Sequence of chain 1.E:
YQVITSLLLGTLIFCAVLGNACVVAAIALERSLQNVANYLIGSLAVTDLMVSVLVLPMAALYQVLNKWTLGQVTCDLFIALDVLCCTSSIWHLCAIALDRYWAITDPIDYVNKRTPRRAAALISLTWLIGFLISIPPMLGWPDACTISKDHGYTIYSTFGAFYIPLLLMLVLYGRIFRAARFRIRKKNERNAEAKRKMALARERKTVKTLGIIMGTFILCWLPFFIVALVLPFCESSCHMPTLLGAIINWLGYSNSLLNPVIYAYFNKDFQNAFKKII

A small-molecule ligand and the protein it binds are described below.
Small molecule (SMILES): CC(C)CCC[C@@H](C)[C@H]1CC[C@H]2[C@@H]3CC=C4C[C@@H](O)CC[C@]4(C)[C@H]3CC[C@]12C

Binding-site contacts:
Ligand atom C12 contacts residue ILE278 of chain 1.E at 4.0 Å (hydrophobic).
Ligand atom C9 contacts residue ILE278 of chain 1.E at 4.5 Å (hydrophobic).
Ligand atom C21 contacts residue ALA274 of chain 1.E at 4.2 Å (hydrophobic).
Ligand atom C7 contacts residue VAL201 of chain 1.E at 4.2 Å (hydrophobic).
Ligand atom C23 contacts residue TYR194 of chain 1.E at 4.4 Å (hydrophobic).
Ligand atom C5 contacts residue VAL201 of chain 1.E at 4.1 Å (hydrophobic).
Ligand atom C4 contacts residue VAL201 of chain 1.E at 3.8 Å (hydrophobic).
Ligand atom C24 contacts residue TYR194 of chain 1.E at 4.4 Å (hydrophobic).
Ligand atom C16 contacts residue TYR194 of chain 1.E at 4.3 Å (hydrophobic).
Ligand atom C26 contacts residue PRO271 of chain 1.E at 4.2 Å (hydrophobic).
Ligand atom O1 contacts residue MET205 of chain 1.E at 3.9 Å.
Ligand atom C21 contacts residue ALA275 of chain 1.E at 4.0 Å (hydrophobic).
Ligand atom C14 contacts residue ILE278 of chain 1.E at 4.3 Å (hydrophobic).
Ligand atom C21 contacts residue TYR194 of chain 1.E at 4.1 Å (hydrophobic).
Ligand atom C7 contacts residue SER198 of chain 1.E at 4.5 Å.
Ligand atom C22 contacts residue TYR194 of chain 1.E at 4.4 Å (hydrophobic).
Ligand atom C1 contacts residue TRP282 of chain 1.E at 4.2 Å (hydrophobic).
Ligand atom C6 contacts residue VAL201 of chain 1.E at 3.6 Å (hydrophobic).
Ligand atom C26 contacts residue TYR194 of chain 1.E at 3.5 Å (hydrophobic).
Ligand atom C21 contacts residue PRO271 of chain 1.E at 3.8 Å (hydrophobic).
Ligand atom C2 contacts residue TRP282 of chain 1.E at 4.2 Å (hydrophobic).
Ligand atom C3 contacts residue TRP282 of chain 1.E at 4.1 Å (hydrophobic).
Ligand atom C1 contacts residue ILE278 of chain 1.E at 4.4 Å (hydrophobic).
Ligand atom C17 contacts residue ILE278 of chain 1.E at 4.4 Å (hydrophobic).
Ligand atom C27 contacts residue PRO271 of chain 1.E at 4.3 Å (hydrophobic).
Ligand atom C23 contacts residue PRO271 of chain 1.E at 4.5 Å (hydrophobic).
Ligand atom C11 contacts residue ILE278 of chain 1.E at 4.5 Å (hydrophobic).
Ligand atom O1 contacts residue TRP282 of chain 1.E at 4.3 Å.